This small molecule binds to this protein.
Small molecule (SMILES): Nc1ncnc2c1ncn2[C@@H]1O[C@H](COP(=O)=O)[C@@H](O[P](=O)(O)OC[C@H]2O[C@@H](n3ccc(=O)[nH]c3=O)[C@H](O)[C@@H]2O)[C@H]1O

Sequence of chain 20.F:
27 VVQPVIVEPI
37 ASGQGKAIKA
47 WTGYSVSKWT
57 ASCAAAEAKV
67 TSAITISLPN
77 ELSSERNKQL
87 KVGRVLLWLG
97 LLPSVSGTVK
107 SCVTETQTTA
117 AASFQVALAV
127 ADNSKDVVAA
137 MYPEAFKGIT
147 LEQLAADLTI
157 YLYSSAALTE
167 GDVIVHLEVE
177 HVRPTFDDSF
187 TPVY

Binding-site contacts:
Ligand atom C1' contacts residue TRP47 of chain 39.E at 4.3 Å (hydrophobic).
Ligand atom N7 contacts residue LYS143 of chain 39.E at 3.7 Å.
Ligand atom C1' contacts residue LYS143 of chain 39.E at 4.0 Å.
Ligand atom C2' contacts residue LYS143 of chain 39.E at 4.5 Å.
Ligand atom O4' contacts residue GLU140 of chain 39.E at 4.1 Å.
Ligand atom O4' contacts residue LYS143 of chain 39.E at 4.2 Å.
Ligand atom C8 contacts residue LYS143 of chain 39.E at 2.8 Å.
Ligand atom C8 contacts residue GLU140 of chain 39.E at 4.1 Å.
Ligand atom N1 contacts residue TRP47 of chain 39.E at 3.8 Å.
Ligand atom C2' contacts residue GLU140 of chain 39.E at 3.5 Å.
Ligand atom C1' contacts residue GLU140 of chain 39.E at 3.2 Å.
Ligand atom O4' contacts residue TRP47 of chain 39.E at 4.0 Å.
Ligand atom C2 contacts residue TRP47 of chain 39.E at 3.8 Å (hydrophobic).
Ligand atom O2' contacts residue GLU140 of chain 39.E at 3.0 Å (salt-bridge).
Ligand atom C5 contacts residue TRP47 of chain 39.E at 4.0 Å (hydrophobic).
Ligand atom C4 contacts residue TRP47 of chain 39.E at 3.9 Å (hydrophobic).
Ligand atom N3 contacts residue TRP47 of chain 39.E at 3.9 Å.
Ligand atom N9 contacts residue TRP47 of chain 39.E at 4.0 Å.
Ligand atom N6 contacts residue TRP47 of chain 39.E at 4.2 Å.
Ligand atom N9 contacts residue LYS143 of chain 39.E at 3.8 Å.
Ligand atom C6 contacts residue TRP47 of chain 39.E at 3.9 Å (hydrophobic).
Ligand atom OP1 contacts residue LYS45 of chain 20.F at 4.3 Å.
Ligand atom C8 contacts residue TRP47 of chain 39.E at 4.0 Å (hydrophobic).
Ligand atom N7 contacts residue TRP47 of chain 39.E at 4.0 Å.
Ligand atom N9 contacts residue GLU140 of chain 39.E at 4.1 Å.

Sequence of chain 39.E:
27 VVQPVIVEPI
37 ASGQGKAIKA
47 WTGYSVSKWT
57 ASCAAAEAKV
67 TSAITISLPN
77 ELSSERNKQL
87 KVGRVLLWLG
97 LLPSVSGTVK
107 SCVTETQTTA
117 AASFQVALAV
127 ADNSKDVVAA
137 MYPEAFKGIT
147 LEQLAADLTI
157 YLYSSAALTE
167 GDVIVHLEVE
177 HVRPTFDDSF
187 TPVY